Binding-site contacts:
Ligand atom C6 contacts residue HIS26 of chain 1.A at 3.6 Å.
Ligand atom C1 contacts residue VAL327 of chain 1.A at 4.5 Å (hydrophobic).
Ligand atom C6 contacts residue THR25 of chain 1.A at 4.3 Å.
Ligand atom O5 contacts residue HIS26 of chain 1.A at 3.3 Å.
Ligand atom O7 contacts residue VAL327 of chain 1.A at 3.8 Å.
Ligand atom C1 contacts residue HIS26 of chain 1.A at 4.1 Å.
Ligand atom C3 contacts residue ASN23 of chain 1.A at 3.8 Å.
Ligand atom C4 contacts residue ASN23 of chain 1.A at 4.2 Å.
Ligand atom C7 contacts residue ASN23 of chain 1.A at 3.6 Å.
Ligand atom C7 contacts residue VAL327 of chain 1.A at 3.9 Å (hydrophobic).
Ligand atom C2 contacts residue ASN23 of chain 1.A at 2.5 Å.
Ligand atom O5 contacts residue THR25 of chain 1.A at 4.3 Å.
Ligand atom C1 contacts residue ASN23 of chain 1.A at 1.4 Å.
Ligand atom C5 contacts residue HIS26 of chain 1.A at 4.2 Å.
Ligand atom C5 contacts residue ASN23 of chain 1.A at 3.6 Å.
Ligand atom O6 contacts residue HIS26 of chain 1.A at 2.4 Å (h-bond).
Ligand atom C8 contacts residue ASN23 of chain 1.A at 3.8 Å.
Ligand atom O5 contacts residue ASN23 of chain 1.A at 2.3 Å (h-bond).
Ligand atom N2 contacts residue ASN23 of chain 1.A at 3.0 Å (h-bond).
Ligand atom O7 contacts residue ASP329 of chain 1.A at 4.4 Å.
Ligand atom C5 contacts residue THR25 of chain 1.A at 4.1 Å.
Ligand atom N2 contacts residue VAL327 of chain 1.A at 4.0 Å.

The small molecule below binds the protein below.
Small molecule (SMILES): CC(=O)N[C@@H]1[C@@H](O)[C@H](O)[C@@H](CO)O[C@H]1O

Sequence of chain 1.A:
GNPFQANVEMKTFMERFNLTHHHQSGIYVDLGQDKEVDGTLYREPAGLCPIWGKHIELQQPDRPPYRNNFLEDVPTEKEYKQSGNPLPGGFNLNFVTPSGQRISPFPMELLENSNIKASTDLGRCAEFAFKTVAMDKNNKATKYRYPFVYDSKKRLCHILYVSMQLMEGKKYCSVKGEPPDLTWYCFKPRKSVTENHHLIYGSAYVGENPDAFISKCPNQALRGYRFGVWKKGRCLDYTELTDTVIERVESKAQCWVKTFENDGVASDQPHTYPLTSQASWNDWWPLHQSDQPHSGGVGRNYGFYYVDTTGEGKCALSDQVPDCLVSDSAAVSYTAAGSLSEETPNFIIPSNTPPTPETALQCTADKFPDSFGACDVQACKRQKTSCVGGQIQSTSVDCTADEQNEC